A small-molecule ligand and the protein it binds are described below.
Small molecule (SMILES): CC(=O)N[C@@H]1[C@@H](O)[C@H](O)[C@@H](CO)O[C@H]1O

Sequence of chain 1.A:
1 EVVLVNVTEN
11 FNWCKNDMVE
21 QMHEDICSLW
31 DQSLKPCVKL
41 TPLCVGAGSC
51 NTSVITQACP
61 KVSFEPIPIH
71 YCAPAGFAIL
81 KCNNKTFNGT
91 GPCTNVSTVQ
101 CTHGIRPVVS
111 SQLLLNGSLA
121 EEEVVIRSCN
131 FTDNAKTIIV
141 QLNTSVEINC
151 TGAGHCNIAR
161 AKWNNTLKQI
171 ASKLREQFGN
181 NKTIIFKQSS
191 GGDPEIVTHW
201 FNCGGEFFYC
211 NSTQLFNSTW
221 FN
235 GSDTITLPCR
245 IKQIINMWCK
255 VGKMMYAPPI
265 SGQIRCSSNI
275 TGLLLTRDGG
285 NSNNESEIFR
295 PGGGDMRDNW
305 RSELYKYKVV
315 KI

Binding-site contacts:
Ligand atom C7 contacts residue ASN217 of chain 1.A at 3.1 Å.
Ligand atom C1 contacts residue ASN217 of chain 1.A at 1.4 Å.
Ligand atom C5 contacts residue ASN217 of chain 1.A at 3.6 Å.
Ligand atom O5 contacts residue ASN217 of chain 1.A at 2.3 Å (h-bond).
Ligand atom C3 contacts residue ASN217 of chain 1.A at 3.8 Å.
Ligand atom C4 contacts residue ASN217 of chain 1.A at 4.2 Å.
Ligand atom C8 contacts residue ASN217 of chain 1.A at 4.5 Å.
Ligand atom O7 contacts residue ASN217 of chain 1.A at 3.2 Å (h-bond).
Ligand atom N2 contacts residue ASN217 of chain 1.A at 2.5 Å (h-bond).
Ligand atom C2 contacts residue ASN217 of chain 1.A at 2.5 Å.